Sequence of chain 3.A:
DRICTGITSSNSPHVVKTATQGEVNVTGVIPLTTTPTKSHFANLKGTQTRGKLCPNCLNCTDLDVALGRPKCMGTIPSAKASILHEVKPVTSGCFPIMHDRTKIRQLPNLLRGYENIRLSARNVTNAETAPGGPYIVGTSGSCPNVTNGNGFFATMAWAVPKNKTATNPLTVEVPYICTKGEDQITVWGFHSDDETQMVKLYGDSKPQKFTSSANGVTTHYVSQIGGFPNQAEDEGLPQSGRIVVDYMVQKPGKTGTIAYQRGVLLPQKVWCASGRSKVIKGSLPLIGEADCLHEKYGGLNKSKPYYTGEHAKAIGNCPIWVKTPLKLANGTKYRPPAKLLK

Binding-site contacts:
Ligand atom C2 contacts residue GLN268 of chain 3.A at 3.1 Å.
Ligand atom C7 contacts residue ASN123 of chain 3.A at 4.1 Å.
Ligand atom C5 contacts residue ASN123 of chain 3.A at 4.3 Å.
Ligand atom O7 contacts residue ALA127 of chain 3.A at 3.2 Å.
Ligand atom C8 contacts residue GLN268 of chain 3.A at 3.0 Å.
Ligand atom N2 contacts residue ASN123 of chain 3.A at 2.9 Å (h-bond).
Ligand atom N2 contacts residue ALA127 of chain 3.A at 4.3 Å.
Ligand atom C7 contacts residue GLN268 of chain 3.A at 2.7 Å.
Ligand atom C8 contacts residue ALA127 of chain 3.A at 3.3 Å (hydrophobic).
Ligand atom O6 contacts residue ASN123 of chain 3.A at 4.5 Å.
Ligand atom C1 contacts residue GLN268 of chain 3.A at 3.9 Å.
Ligand atom C3 contacts residue GLN268 of chain 3.A at 4.4 Å.
Ligand atom C2 contacts residue ASN123 of chain 3.A at 3.1 Å.
Ligand atom O7 contacts residue GLU128 of chain 3.A at 4.5 Å.
Ligand atom O3 contacts residue VAL137 of chain 3.A at 4.4 Å.
Ligand atom O3 contacts residue GLN268 of chain 3.A at 4.4 Å.
Ligand atom C8 contacts residue ALA157 of chain 3.A at 4.2 Å (hydrophobic).
Ligand atom O7 contacts residue GLN268 of chain 3.A at 3.7 Å.
Ligand atom C7 contacts residue ALA127 of chain 3.A at 3.4 Å (hydrophobic).
Ligand atom C1 contacts residue ASN123 of chain 3.A at 2.6 Å.
Ligand atom O7 contacts residue ASN126 of chain 3.A at 4.0 Å.
Ligand atom N2 contacts residue GLN268 of chain 3.A at 2.1 Å (h-bond).
Ligand atom O7 contacts residue VAL137 of chain 3.A at 4.0 Å.
Ligand atom C7 contacts residue VAL137 of chain 3.A at 3.9 Å (hydrophobic).
Ligand atom C8 contacts residue VAL137 of chain 3.A at 2.9 Å (hydrophobic).
Ligand atom O5 contacts residue ASN123 of chain 3.A at 3.0 Å (h-bond).

This protein binds this small molecule.
Small molecule (SMILES): CC(=O)N[C@H]1[C@H](O[C@H]2[C@H](O)[C@@H](NC(C)=O)CO[C@@H]2CO)O[C@H](CO)[C@@H](O)[C@@H]1O